A protein and the small-molecule ligand that binds it are described below.
Small molecule (SMILES): CC(=O)N[C@@H](CC(C)C)C(=O)N[C@@H](CC(C)C)C(=O)N[C@H](CO)CCCN=C(N)N

Binding-site contacts:
Ligand atom NE contacts residue THR175 of chain 1.D at 3.5 Å.
Ligand atom O contacts residue GLY197 of chain 1.D at 3.3 Å (h-bond).
Ligand atom NH2 contacts residue CYS201 of chain 1.D at 3.5 Å (h-bond).
Ligand atom N contacts residue GLY197 of chain 1.D at 3.5 Å (h-bond).
Ligand atom CA contacts residue TRP196 of chain 1.D at 3.6 Å (hydrophobic).
Ligand atom O contacts residue GLN177 of chain 1.D at 3.7 Å.
Ligand atom CZ contacts residue ASP174 of chain 1.D at 3.4 Å.
Ligand atom O contacts residue TRP196 of chain 1.D at 3.4 Å.
Ligand atom N contacts residue SER195 of chain 1.D at 3.0 Å (h-bond).
Ligand atom O contacts residue TRP196 of chain 1.D at 3.6 Å.
Ligand atom CZ contacts residue THR175 of chain 1.D at 3.6 Å.
Ligand atom O contacts residue SER180 of chain 1.D at 2.3 Å (h-bond).
Ligand atom C contacts residue SER180 of chain 1.D at 1.4 Å.
Ligand atom N contacts residue TRP196 of chain 1.D at 3.6 Å.
Ligand atom CH3 contacts residue SER198 of chain 1.D at 3.8 Å.
Ligand atom CG contacts residue TRP196 of chain 1.D at 3.4 Å (hydrophobic).
Ligand atom O contacts residue ASP179 of chain 1.D at 3.7 Å.
Ligand atom O contacts residue CYS176 of chain 1.D at 3.6 Å (h-bond).
Ligand atom NH1 contacts residue ASP174 of chain 1.D at 2.7 Å (salt-bridge).
Ligand atom C contacts residue SER195 of chain 1.D at 3.7 Å.
Ligand atom O contacts residue GLN177 of chain 1.D at 3.1 Å.
Ligand atom C contacts residue GLY197 of chain 1.D at 3.0 Å.
Ligand atom CB contacts residue CYS176 of chain 1.D at 3.4 Å (hydrophobic).
Ligand atom CA contacts residue SER180 of chain 1.D at 2.5 Å.
Ligand atom N contacts residue SER180 of chain 1.D at 3.1 Å (h-bond).
Ligand atom CD2 contacts residue HIS85 of chain 1.D at 3.8 Å.
Ligand atom CH3 contacts residue GLY197 of chain 1.D at 3.0 Å.
Ligand atom CD contacts residue GLN177 of chain 1.D at 3.6 Å.
Ligand atom CZ contacts residue GLY197 of chain 1.D at 3.5 Å.
Ligand atom CB contacts residue SER180 of chain 1.D at 2.8 Å.
Ligand atom NH2 contacts residue ASP174 of chain 1.D at 3.6 Å (salt-bridge).
Ligand atom O contacts residue GLY197 of chain 1.D at 3.3 Å (h-bond).
Ligand atom O contacts residue GLY178 of chain 1.D at 2.7 Å (h-bond).
Ligand atom CD contacts residue CYS176 of chain 1.D at 3.5 Å (hydrophobic).
Ligand atom CA contacts residue SER195 of chain 1.D at 3.6 Å.
Ligand atom NH2 contacts residue SER198 of chain 1.D at 3.0 Å (h-bond).
Ligand atom NH1 contacts residue THR175 of chain 1.D at 3.6 Å.
Ligand atom NH2 contacts residue GLY197 of chain 1.D at 3.4 Å.
Ligand atom CD2 contacts residue HIS41 of chain 1.D at 3.7 Å.
Ligand atom NH1 contacts residue GLY208 of chain 1.D at 3.1 Å.

Sequence of chain 1.D:
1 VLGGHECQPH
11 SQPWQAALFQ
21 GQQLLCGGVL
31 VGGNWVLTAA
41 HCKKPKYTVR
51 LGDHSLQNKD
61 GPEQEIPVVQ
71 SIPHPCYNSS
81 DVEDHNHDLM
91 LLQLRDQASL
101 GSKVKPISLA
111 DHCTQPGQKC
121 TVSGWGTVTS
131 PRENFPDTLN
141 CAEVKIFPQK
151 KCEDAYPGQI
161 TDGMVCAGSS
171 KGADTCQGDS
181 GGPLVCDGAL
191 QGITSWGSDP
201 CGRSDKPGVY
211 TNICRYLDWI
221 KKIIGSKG